This small molecule binds to this protein.
Small molecule (SMILES): CSCC[C@H](NC=O)C(=O)O

Binding-site contacts:
Ligand atom CA contacts residue GLY693 of chain 1.HA at 4.5 Å.
Ligand atom O1 contacts residue HIS679 of chain 1.HA at 2.8 Å (h-bond).
Ligand atom CN contacts residue HIS679 of chain 1.HA at 3.9 Å.
Ligand atom CA contacts residue CYS692 of chain 1.HA at 4.4 Å (hydrophobic).
Ligand atom O1 contacts residue ASP691 of chain 1.HA at 3.4 Å (salt-bridge).
Ligand atom C contacts residue HIS679 of chain 1.HA at 4.4 Å.
Ligand atom CN contacts residue ASP691 of chain 1.HA at 3.5 Å.
Ligand atom CG contacts residue ASP691 of chain 1.HA at 3.6 Å.
Ligand atom CA contacts residue ASP691 of chain 1.HA at 4.1 Å.
Ligand atom CN contacts residue HIS678 of chain 1.HA at 3.3 Å.
Ligand atom SD contacts residue GLY645 of chain 1.HA at 4.5 Å.
Ligand atom O1 contacts residue HIS678 of chain 1.HA at 2.6 Å (h-bond).
Ligand atom N contacts residue ASP691 of chain 1.HA at 3.3 Å.
Ligand atom CE contacts residue ASP691 of chain 1.HA at 3.7 Å.
Ligand atom CE contacts residue LEU629 of chain 1.HA at 3.3 Å (hydrophobic).
Ligand atom CB contacts residue ASP691 of chain 1.HA at 4.5 Å.
Ligand atom O contacts residue HIS679 of chain 1.HA at 3.7 Å.

Sequence of chain 1.HA:
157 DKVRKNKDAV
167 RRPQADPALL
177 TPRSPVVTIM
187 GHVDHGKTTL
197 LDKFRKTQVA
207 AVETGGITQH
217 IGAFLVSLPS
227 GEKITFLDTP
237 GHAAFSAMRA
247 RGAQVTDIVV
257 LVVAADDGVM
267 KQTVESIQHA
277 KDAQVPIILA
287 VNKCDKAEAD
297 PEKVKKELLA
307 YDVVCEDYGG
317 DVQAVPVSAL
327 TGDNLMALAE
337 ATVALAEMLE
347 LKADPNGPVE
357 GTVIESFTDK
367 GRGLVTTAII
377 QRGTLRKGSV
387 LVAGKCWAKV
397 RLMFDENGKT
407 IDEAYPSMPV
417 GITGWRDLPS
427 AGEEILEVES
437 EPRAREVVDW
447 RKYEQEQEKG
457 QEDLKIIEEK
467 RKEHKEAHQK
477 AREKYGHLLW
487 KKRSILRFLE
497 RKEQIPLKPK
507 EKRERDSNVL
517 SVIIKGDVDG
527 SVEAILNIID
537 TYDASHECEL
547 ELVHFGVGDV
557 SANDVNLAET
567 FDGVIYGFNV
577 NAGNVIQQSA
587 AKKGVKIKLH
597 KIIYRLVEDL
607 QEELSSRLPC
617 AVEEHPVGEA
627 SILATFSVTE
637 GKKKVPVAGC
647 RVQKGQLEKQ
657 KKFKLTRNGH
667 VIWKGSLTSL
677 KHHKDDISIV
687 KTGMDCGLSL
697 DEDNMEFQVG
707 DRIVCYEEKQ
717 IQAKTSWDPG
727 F